Binding-site contacts:
Ligand atom C05 contacts residue ASN186 of chain 1.A at 3.6 Å.
Ligand atom O03 contacts residue HIS155 of chain 1.A at 3.5 Å.
Ligand atom C10 contacts residue HIS216 of chain 1.A at 3.6 Å.
Ligand atom F06 contacts residue ASN186 of chain 1.A at 3.4 Å.
Ligand atom O03 contacts residue HIS216 of chain 1.A at 3.0 Å (h-bond).
Ligand atom B12 contacts residue ZN1 of chain 1.E at 3.2 Å.
Ligand atom C10 contacts residue ZN1 of chain 1.E at 2.9 Å.
Ligand atom O14 contacts residue HIS155 of chain 1.A at 3.1 Å.
Ligand atom O14 contacts residue ZN1 of chain 1.D at 2.5 Å.
Ligand atom C15 contacts residue ASP94 of chain 1.A at 3.6 Å.
Ligand atom C16 contacts residue ASP94 of chain 1.A at 3.4 Å.
Ligand atom C04 contacts residue ZN1 of chain 1.E at 3.3 Å.
Ligand atom O11 contacts residue ZN1 of chain 1.E at 2.1 Å.
Ligand atom C10 contacts residue ASN186 of chain 1.A at 3.7 Å.
Ligand atom O13 contacts residue HIS155 of chain 1.A at 3.4 Å (h-bond).
Ligand atom C04 contacts residue ASN186 of chain 1.A at 3.5 Å.
Ligand atom O11 contacts residue HIS216 of chain 1.A at 3.5 Å (h-bond).
Ligand atom O14 contacts residue HIS92 of chain 1.A at 3.1 Å (h-bond).
Ligand atom O11 contacts residue ASP94 of chain 1.A at 3.1 Å (salt-bridge).
Ligand atom O01 contacts residue ASN186 of chain 1.A at 2.9 Å (h-bond).
Ligand atom C16 contacts residue TRP63 of chain 1.A at 3.3 Å (hydrophobic).
Ligand atom O13 contacts residue HIS90 of chain 1.A at 3.1 Å (h-bond).
Ligand atom O01 contacts residue GLY185 of chain 1.A at 3.6 Å.
Ligand atom C07 contacts residue TYR43 of chain 1.A at 3.6 Å (hydrophobic).
Ligand atom C02 contacts residue HIS216 of chain 1.A at 3.5 Å.
Ligand atom B12 contacts residue ASP94 of chain 1.A at 3.5 Å.
Ligand atom O03 contacts residue CYS174 of chain 1.A at 3.4 Å (h-bond).
Ligand atom O14 contacts residue ASN186 of chain 1.A at 3.3 Å (h-bond).
Ligand atom C17 contacts residue TRP63 of chain 1.A at 3.6 Å (hydrophobic).
Ligand atom O13 contacts residue HIS92 of chain 1.A at 3.2 Å.
Ligand atom C02 contacts residue ZN1 of chain 1.E at 3.1 Å.
Ligand atom B12 contacts residue ZN1 of chain 1.D at 2.7 Å.
Ligand atom O13 contacts residue ASP94 of chain 1.A at 2.6 Å (salt-bridge).
Ligand atom F06 contacts residue ARG181 of chain 1.A at 3.5 Å.
Ligand atom F06 contacts residue GLY185 of chain 1.A at 3.6 Å.
Ligand atom O03 contacts residue ZN1 of chain 1.E at 2.2 Å.
Ligand atom C04 contacts residue HIS216 of chain 1.A at 3.6 Å.
Ligand atom O13 contacts residue ZN1 of chain 1.D at 1.9 Å.
Ligand atom B12 contacts residue HIS92 of chain 1.A at 3.6 Å.
Ligand atom O13 contacts residue ZN1 of chain 1.E at 3.0 Å.

Sequence of chain 1.A:
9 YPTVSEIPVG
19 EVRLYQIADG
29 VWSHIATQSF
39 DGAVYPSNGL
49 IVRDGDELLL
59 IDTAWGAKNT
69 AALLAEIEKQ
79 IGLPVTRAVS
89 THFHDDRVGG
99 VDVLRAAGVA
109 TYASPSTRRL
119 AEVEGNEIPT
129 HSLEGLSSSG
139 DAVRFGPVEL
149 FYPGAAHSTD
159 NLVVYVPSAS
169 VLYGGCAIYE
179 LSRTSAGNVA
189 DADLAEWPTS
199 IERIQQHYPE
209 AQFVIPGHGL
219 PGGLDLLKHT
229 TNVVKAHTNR

A small-molecule ligand and the protein it binds are described below.
Small molecule (SMILES): O=C(O)c1c(F)ccc2c1O[B-](O)(O)[C@@H]1C[C@H]21